Sequence of chain 3.A:
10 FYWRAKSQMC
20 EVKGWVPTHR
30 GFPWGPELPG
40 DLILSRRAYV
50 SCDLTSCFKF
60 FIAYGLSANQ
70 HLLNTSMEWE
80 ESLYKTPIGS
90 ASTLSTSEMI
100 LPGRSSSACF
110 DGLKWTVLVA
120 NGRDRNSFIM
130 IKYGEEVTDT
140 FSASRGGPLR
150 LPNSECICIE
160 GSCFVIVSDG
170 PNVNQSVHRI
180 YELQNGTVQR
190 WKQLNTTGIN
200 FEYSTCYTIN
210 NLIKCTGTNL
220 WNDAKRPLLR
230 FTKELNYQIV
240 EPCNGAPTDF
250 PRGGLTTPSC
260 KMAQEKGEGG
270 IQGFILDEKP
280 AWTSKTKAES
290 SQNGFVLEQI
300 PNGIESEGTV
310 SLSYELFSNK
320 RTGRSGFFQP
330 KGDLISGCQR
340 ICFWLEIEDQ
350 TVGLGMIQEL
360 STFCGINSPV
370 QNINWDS

A protein and the small-molecule ligand that binds it are described below.
Small molecule (SMILES): CC(=O)N[C@@H]1[C@@H](O)[C@H](O)[C@@H](CO)O[C@H]1O

Binding-site contacts:
Ligand atom N2 contacts residue ASN73 of chain 3.A at 2.7 Å (h-bond).
Ligand atom C2 contacts residue ASN73 of chain 3.A at 2.3 Å.
Ligand atom O7 contacts residue ASN73 of chain 3.A at 4.1 Å.
Ligand atom O5 contacts residue PRO35 of chain 1.A at 4.0 Å.
Ligand atom O5 contacts residue ASN73 of chain 3.A at 2.4 Å (h-bond).
Ligand atom C7 contacts residue ASN73 of chain 3.A at 3.6 Å.
Ligand atom C3 contacts residue ASN73 of chain 3.A at 3.7 Å.
Ligand atom C1 contacts residue ASN73 of chain 3.A at 1.4 Å.
Ligand atom C5 contacts residue ASN73 of chain 3.A at 3.7 Å.
Ligand atom C4 contacts residue ASN73 of chain 3.A at 4.2 Å.

Sequence of chain 1.A:
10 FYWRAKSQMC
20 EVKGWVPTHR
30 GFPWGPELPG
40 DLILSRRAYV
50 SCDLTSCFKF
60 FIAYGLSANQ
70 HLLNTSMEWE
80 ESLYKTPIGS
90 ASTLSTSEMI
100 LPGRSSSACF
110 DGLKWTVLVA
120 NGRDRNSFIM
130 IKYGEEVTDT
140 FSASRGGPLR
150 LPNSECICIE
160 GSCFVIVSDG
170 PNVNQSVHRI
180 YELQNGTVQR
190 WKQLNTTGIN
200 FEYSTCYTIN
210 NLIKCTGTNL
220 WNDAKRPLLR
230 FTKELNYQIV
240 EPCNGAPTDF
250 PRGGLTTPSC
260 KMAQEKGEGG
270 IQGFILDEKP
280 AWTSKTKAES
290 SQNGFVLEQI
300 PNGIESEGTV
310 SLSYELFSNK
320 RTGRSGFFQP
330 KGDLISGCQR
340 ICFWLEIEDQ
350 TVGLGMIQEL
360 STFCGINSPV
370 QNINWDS